Binding-site contacts:
Ligand atom O5 contacts residue SER141 of chain 1.B at 3.3 Å.
Ligand atom O6 contacts residue SER94 of chain 1.B at 4.4 Å.
Ligand atom C5 contacts residue ASN92 of chain 1.B at 3.7 Å.
Ligand atom O7 contacts residue ASN92 of chain 1.B at 4.0 Å.
Ligand atom C4 contacts residue ASN92 of chain 1.B at 4.3 Å.
Ligand atom O5 contacts residue ASN92 of chain 1.B at 2.5 Å (h-bond).
Ligand atom C1 contacts residue SER141 of chain 1.B at 3.5 Å.
Ligand atom N2 contacts residue ASN92 of chain 1.B at 2.8 Å (h-bond).
Ligand atom C3 contacts residue ASN92 of chain 1.B at 3.8 Å.
Ligand atom C2 contacts residue ASN92 of chain 1.B at 2.5 Å.
Ligand atom C7 contacts residue ASN92 of chain 1.B at 3.6 Å.
Ligand atom C1 contacts residue ASN92 of chain 1.B at 1.4 Å.

Sequence of chain 1.B:
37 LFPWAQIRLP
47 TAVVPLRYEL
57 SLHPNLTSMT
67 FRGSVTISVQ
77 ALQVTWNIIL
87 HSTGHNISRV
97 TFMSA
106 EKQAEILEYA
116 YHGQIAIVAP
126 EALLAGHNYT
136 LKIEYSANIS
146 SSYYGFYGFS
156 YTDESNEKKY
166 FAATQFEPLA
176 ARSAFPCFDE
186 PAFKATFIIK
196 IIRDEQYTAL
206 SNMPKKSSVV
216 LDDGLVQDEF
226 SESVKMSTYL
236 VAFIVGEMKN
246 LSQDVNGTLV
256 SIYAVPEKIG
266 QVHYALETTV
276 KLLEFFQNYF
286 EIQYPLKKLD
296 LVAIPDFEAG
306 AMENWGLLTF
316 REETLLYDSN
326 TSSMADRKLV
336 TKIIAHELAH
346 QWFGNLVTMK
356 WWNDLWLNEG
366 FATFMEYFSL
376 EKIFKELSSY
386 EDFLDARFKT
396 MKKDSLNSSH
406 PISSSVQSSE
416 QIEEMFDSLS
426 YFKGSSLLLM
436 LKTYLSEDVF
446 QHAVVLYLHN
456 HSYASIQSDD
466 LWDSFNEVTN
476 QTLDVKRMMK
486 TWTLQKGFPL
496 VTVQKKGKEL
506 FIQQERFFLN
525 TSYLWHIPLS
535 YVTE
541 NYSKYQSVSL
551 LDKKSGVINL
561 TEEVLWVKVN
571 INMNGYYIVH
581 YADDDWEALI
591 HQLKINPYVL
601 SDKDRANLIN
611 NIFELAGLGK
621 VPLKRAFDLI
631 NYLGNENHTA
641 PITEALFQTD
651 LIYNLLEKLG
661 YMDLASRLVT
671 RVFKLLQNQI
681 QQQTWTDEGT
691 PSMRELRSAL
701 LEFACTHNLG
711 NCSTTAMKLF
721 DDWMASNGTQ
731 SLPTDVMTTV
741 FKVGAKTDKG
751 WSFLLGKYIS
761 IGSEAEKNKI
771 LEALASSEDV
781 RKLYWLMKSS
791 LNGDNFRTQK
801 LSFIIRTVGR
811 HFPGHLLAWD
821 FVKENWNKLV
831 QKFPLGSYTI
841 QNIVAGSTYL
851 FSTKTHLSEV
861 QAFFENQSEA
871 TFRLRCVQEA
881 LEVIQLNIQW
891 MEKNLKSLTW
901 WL

A protein and the small-molecule ligand that binds it are described below.
Small molecule (SMILES): CC(=O)N[C@@H]1[C@@H](O)[C@H](O)[C@@H](CO)O[C@H]1O